The small molecule below binds the protein below.
Small molecule (SMILES): O=C[C@@H](O)[C@@H](O)[C@@H](O)CO

Binding-site contacts:
Ligand atom O1 contacts residue CO1 of chain 2.B at 2.3 Å.
Ligand atom O3 contacts residue LYS104 of chain 2.A at 2.8 Å (salt-bridge).
Ligand atom O2 contacts residue GLU124 of chain 2.A at 3.0 Å (salt-bridge).
Ligand atom C1 contacts residue CO1 of chain 2.B at 2.9 Å.
Ligand atom C2 contacts residue CO1 of chain 2.B at 2.9 Å.
Ligand atom C3 contacts residue ILE76 of chain 2.A at 4.0 Å (hydrophobic).
Ligand atom O2 contacts residue LYS122 of chain 2.A at 3.0 Å (salt-bridge).
Ligand atom C3 contacts residue LYS104 of chain 2.A at 4.1 Å.
Ligand atom C4 contacts residue ILE76 of chain 2.A at 3.6 Å (hydrophobic).
Ligand atom O5 contacts residue ARG254 of chain 2.A at 3.1 Å (salt-bridge).
Ligand atom O3 contacts residue GLN215 of chain 2.A at 3.1 Å (h-bond).
Ligand atom C5 contacts residue ARG254 of chain 2.A at 3.7 Å.
Ligand atom O1 contacts residue HIS117 of chain 2.A at 3.3 Å (h-bond).
Ligand atom O2 contacts residue HIS119 of chain 2.A at 2.8 Å (h-bond).
Ligand atom O2 contacts residue CO1 of chain 2.B at 2.2 Å.
Ligand atom O2 contacts residue HIS117 of chain 2.A at 3.2 Å (h-bond).
Ligand atom C5 contacts residue CYS114 of chain 2.A at 3.8 Å (hydrophobic).
Ligand atom O1 contacts residue GLU124 of chain 2.A at 2.8 Å (salt-bridge).
Ligand atom C1 contacts residue CYS114 of chain 2.A at 3.9 Å (hydrophobic).
Ligand atom O4 contacts residue LYS122 of chain 2.A at 3.7 Å.
Ligand atom O4 contacts residue ARG254 of chain 2.A at 2.9 Å (salt-bridge).
Ligand atom C1 contacts residue HIS117 of chain 2.A at 3.6 Å.
Ligand atom C2 contacts residue GLU124 of chain 2.A at 3.2 Å.
Ligand atom C1 contacts residue GLU124 of chain 2.A at 3.6 Å.
Ligand atom C3 contacts residue LYS122 of chain 2.A at 3.9 Å.
Ligand atom C1 contacts residue GLN215 of chain 2.A at 3.7 Å.
Ligand atom C2 contacts residue HIS119 of chain 2.A at 4.0 Å.
Ligand atom C2 contacts residue GLN215 of chain 2.A at 3.2 Å.
Ligand atom C1 contacts residue PHE201 of chain 2.A at 4.1 Å (hydrophobic).
Ligand atom O5 contacts residue PHE53 of chain 2.A at 3.8 Å.
Ligand atom C4 contacts residue ARG254 of chain 2.A at 3.1 Å.
Ligand atom C3 contacts residue GLN215 of chain 2.A at 3.3 Å.
Ligand atom O5 contacts residue PHE245 of chain 2.A at 4.0 Å.
Ligand atom C5 contacts residue ILE76 of chain 2.A at 4.1 Å (hydrophobic).
Ligand atom O4 contacts residue GLU222 of chain 2.A at 3.1 Å (salt-bridge).
Ligand atom O3 contacts residue LYS122 of chain 2.A at 3.3 Å (salt-bridge).
Ligand atom O1 contacts residue PHE201 of chain 2.A at 3.8 Å.
Ligand atom O1 contacts residue HIS199 of chain 2.A at 3.1 Å (h-bond).
Ligand atom C2 contacts residue LYS122 of chain 2.A at 3.5 Å.
Ligand atom C2 contacts residue HIS117 of chain 2.A at 4.0 Å.

Sequence of chain 2.A:
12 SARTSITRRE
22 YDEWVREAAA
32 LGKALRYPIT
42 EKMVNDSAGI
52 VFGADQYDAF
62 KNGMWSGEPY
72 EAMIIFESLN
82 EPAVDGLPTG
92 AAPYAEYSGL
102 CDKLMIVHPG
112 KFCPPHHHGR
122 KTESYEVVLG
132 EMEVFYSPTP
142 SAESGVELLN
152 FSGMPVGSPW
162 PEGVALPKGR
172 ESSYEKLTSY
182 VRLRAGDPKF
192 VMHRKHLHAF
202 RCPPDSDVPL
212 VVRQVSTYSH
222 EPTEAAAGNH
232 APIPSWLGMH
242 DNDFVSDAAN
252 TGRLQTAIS